This protein binds this small molecule.
Small molecule (SMILES): OC[C@H]1O[C@@H](O)[C@H](O)[C@@H](O)[C@H]1O

Binding-site contacts:
Ligand atom O4 contacts residue ASP108 of chain 1.A at 3.6 Å.
Ligand atom O6 contacts residue SER238 of chain 1.A at 4.4 Å.
Ligand atom C6 contacts residue TYR241 of chain 1.A at 3.8 Å (hydrophobic).
Ligand atom C3 contacts residue PHE150 of chain 1.A at 4.1 Å (hydrophobic).
Ligand atom C6 contacts residue PHE150 of chain 1.A at 3.7 Å (hydrophobic).
Ligand atom O6 contacts residue TYR241 of chain 1.A at 3.2 Å.
Ligand atom O5 contacts residue LEU237 of chain 1.A at 4.5 Å.
Ligand atom C5 contacts residue PHE150 of chain 1.A at 3.7 Å (hydrophobic).
Ligand atom C3 contacts residue GLY126 of chain 1.A at 4.2 Å.
Ligand atom O4 contacts residue GLY236 of chain 1.A at 3.3 Å.
Ligand atom O3 contacts residue GLY125 of chain 1.A at 3.4 Å.
Ligand atom O3 contacts residue ASN152 of chain 1.A at 3.9 Å.
Ligand atom O2 contacts residue ASN152 of chain 1.A at 3.7 Å.
Ligand atom O1 contacts residue LEU237 of chain 1.A at 3.7 Å.
Ligand atom C3 contacts residue ASP108 of chain 1.A at 4.3 Å.
Ligand atom O3 contacts residue GLY126 of chain 1.A at 2.8 Å (h-bond).
Ligand atom O4 contacts residue GLY125 of chain 1.A at 4.3 Å.
Ligand atom C2 contacts residue ASN152 of chain 1.A at 4.4 Å.
Ligand atom C1 contacts residue LEU237 of chain 1.A at 4.5 Å (hydrophobic).
Ligand atom O6 contacts residue PHE150 of chain 1.A at 3.4 Å.
Ligand atom O3 contacts residue ASP108 of chain 1.A at 3.7 Å.
Ligand atom C3 contacts residue ASN152 of chain 1.A at 3.9 Å.
Ligand atom O4 contacts residue LEU237 of chain 1.A at 3.7 Å.
Ligand atom C4 contacts residue ASP108 of chain 1.A at 3.8 Å.
Ligand atom C4 contacts residue PHE150 of chain 1.A at 3.8 Å (hydrophobic).

Sequence of chain 1.A:
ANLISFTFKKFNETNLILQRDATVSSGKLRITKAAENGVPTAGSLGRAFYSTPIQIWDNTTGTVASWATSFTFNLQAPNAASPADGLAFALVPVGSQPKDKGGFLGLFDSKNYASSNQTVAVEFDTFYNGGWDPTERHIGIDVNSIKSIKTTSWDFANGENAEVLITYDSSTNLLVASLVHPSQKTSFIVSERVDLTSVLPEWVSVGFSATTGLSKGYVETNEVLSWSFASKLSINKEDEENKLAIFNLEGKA